Binding-site contacts:
Ligand atom C13 contacts residue VAL5 of chain 1.B at 3.9 Å (hydrophobic).
Ligand atom C10 contacts residue PRO172 of chain 1.A at 4.3 Å (hydrophobic).
Ligand atom C19 contacts residue ASN47 of chain 1.A at 3.4 Å.
Ligand atom C14 contacts residue ASN47 of chain 1.A at 4.4 Å.
Ligand atom N1 contacts residue ILE173 of chain 1.A at 4.0 Å.
Ligand atom O1 contacts residue ILE173 of chain 1.A at 3.6 Å.
Ligand atom C20 contacts residue ASN47 of chain 1.A at 3.2 Å.
Ligand atom N1 contacts residue CYS43 of chain 1.A at 3.8 Å.
Ligand atom C2 contacts residue CYS43 of chain 1.A at 1.8 Å (hydrophobic).
Ligand atom CL2 contacts residue LYS127 of chain 1.A at 3.3 Å.
Ligand atom CL2 contacts residue PHE124 of chain 1.A at 4.4 Å.
Ligand atom CL2 contacts residue ILE173 of chain 1.A at 3.8 Å.
Ligand atom C12 contacts residue VAL5 of chain 1.B at 4.0 Å (hydrophobic).
Ligand atom C18 contacts residue VAL5 of chain 1.B at 4.4 Å (hydrophobic).
Ligand atom C11 contacts residue GLY176 of chain 1.A at 4.3 Å.
Ligand atom C1 contacts residue ILE173 of chain 1.A at 3.8 Å (hydrophobic).
Ligand atom C5 contacts residue PRO172 of chain 1.A at 3.9 Å (hydrophobic).
Ligand atom C4 contacts residue ASN47 of chain 1.A at 3.9 Å.
Ligand atom C11 contacts residue PRO172 of chain 1.A at 3.5 Å (hydrophobic).
Ligand atom C14 contacts residue VAL5 of chain 1.B at 3.7 Å (hydrophobic).
Ligand atom C17 contacts residue LEU223 of chain 1.A at 3.4 Å (hydrophobic).
Ligand atom O1 contacts residue CYS43 of chain 1.A at 3.3 Å (h-bond).
Ligand atom C10 contacts residue ILE224 of chain 1.A at 4.1 Å (hydrophobic).
Ligand atom C12 contacts residue LYS127 of chain 1.A at 4.3 Å.
Ligand atom C11 contacts residue VAL5 of chain 1.B at 3.8 Å (hydrophobic).
Ligand atom C1 contacts residue ASN47 of chain 1.A at 3.4 Å.
Ligand atom C9 contacts residue VAL5 of chain 1.B at 4.2 Å (hydrophobic).
Ligand atom C6 contacts residue PRO172 of chain 1.A at 3.3 Å (hydrophobic).
Ligand atom N1 contacts residue ASN47 of chain 1.A at 2.8 Å (h-bond).
Ligand atom N1 contacts residue PHE124 of chain 1.A at 4.2 Å.
Ligand atom C3 contacts residue ILE173 of chain 1.A at 3.9 Å (hydrophobic).
Ligand atom C18 contacts residue ILE224 of chain 1.A at 4.3 Å (hydrophobic).
Ligand atom O2 contacts residue ILE224 of chain 1.A at 4.2 Å.
Ligand atom C3 contacts residue ASN47 of chain 1.A at 3.6 Å.
Ligand atom C2 contacts residue ASN47 of chain 1.A at 3.1 Å.
Ligand atom C10 contacts residue VAL5 of chain 1.B at 3.9 Å (hydrophobic).
Ligand atom C2 contacts residue ARG46 of chain 1.A at 3.8 Å.
Ligand atom C1 contacts residue CYS43 of chain 1.A at 2.9 Å (hydrophobic).
Ligand atom O4 contacts residue LEU223 of chain 1.A at 4.1 Å.
Ligand atom C13 contacts residue PHE124 of chain 1.A at 4.3 Å (hydrophobic).

Sequence of chain 1.A:
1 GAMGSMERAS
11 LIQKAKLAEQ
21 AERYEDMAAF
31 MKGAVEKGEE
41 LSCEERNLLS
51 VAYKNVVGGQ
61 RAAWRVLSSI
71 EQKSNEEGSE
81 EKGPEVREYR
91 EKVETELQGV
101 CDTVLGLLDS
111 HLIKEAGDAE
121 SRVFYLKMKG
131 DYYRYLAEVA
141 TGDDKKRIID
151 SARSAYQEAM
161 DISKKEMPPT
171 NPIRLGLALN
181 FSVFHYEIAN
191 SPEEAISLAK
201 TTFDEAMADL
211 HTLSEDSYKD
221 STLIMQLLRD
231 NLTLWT

Sequence of chain 1.B:
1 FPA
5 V

This small molecule binds to this protein.
Small molecule (SMILES): O=C(CCl)NCC1CCN(C(=O)C2(Oc3ccc(Cl)cc3)CCOCC2)CC1